Binding-site contacts:
Ligand atom O6 contacts residue GLU46 of chain 36.B at 3.8 Å.
Ligand atom C7 contacts residue ASN75 of chain 36.A at 2.8 Å.
Ligand atom C8 contacts residue PHE98 of chain 36.A at 3.6 Å (hydrophobic).
Ligand atom N2 contacts residue ASN75 of chain 36.A at 3.0 Å (h-bond).
Ligand atom O4 contacts residue NAG1 of chain 36.N at 1.6 Å.
Ligand atom O6 contacts residue THR48 of chain 36.B at 4.0 Å.
Ligand atom C2 contacts residue NAG1 of chain 36.N at 4.1 Å.
Ligand atom O6 contacts residue ASN75 of chain 36.A at 3.8 Å.
Ligand atom C6 contacts residue NAG1 of chain 36.N at 3.4 Å.
Ligand atom C4 contacts residue ASN75 of chain 36.A at 4.0 Å.
Ligand atom C3 contacts residue NAG1 of chain 36.N at 3.3 Å.
Ligand atom C6 contacts residue ASN75 of chain 36.A at 3.8 Å.
Ligand atom C1 contacts residue ASN75 of chain 36.A at 1.3 Å.
Ligand atom C2 contacts residue ASN75 of chain 36.A at 2.6 Å.
Ligand atom C3 contacts residue ASN75 of chain 36.A at 3.5 Å.
Ligand atom O7 contacts residue MET126 of chain 36.A at 3.1 Å.
Ligand atom O5 contacts residue ASN75 of chain 36.A at 2.1 Å (h-bond).
Ligand atom C5 contacts residue ASN75 of chain 36.A at 3.2 Å.
Ligand atom O3 contacts residue NAG1 of chain 36.N at 2.4 Å (h-bond).
Ligand atom O6 contacts residue NAG1 of chain 36.N at 4.1 Å.
Ligand atom C5 contacts residue NAG1 of chain 36.N at 3.7 Å.
Ligand atom C6 contacts residue THR48 of chain 36.B at 4.4 Å.
Ligand atom C6 contacts residue CYS45 of chain 36.B at 4.4 Å (hydrophobic).
Ligand atom C8 contacts residue ASN75 of chain 36.A at 3.0 Å.
Ligand atom C8 contacts residue MET126 of chain 36.A at 3.7 Å (hydrophobic).
Ligand atom O7 contacts residue ASN75 of chain 36.A at 3.2 Å (h-bond).
Ligand atom C7 contacts residue MET126 of chain 36.A at 3.8 Å (hydrophobic).
Ligand atom O6 contacts residue CYS45 of chain 36.B at 3.4 Å (h-bond).
Ligand atom O5 contacts residue THR48 of chain 36.B at 4.0 Å.
Ligand atom C4 contacts residue NAG1 of chain 36.N at 2.9 Å.

Sequence of chain 36.A:
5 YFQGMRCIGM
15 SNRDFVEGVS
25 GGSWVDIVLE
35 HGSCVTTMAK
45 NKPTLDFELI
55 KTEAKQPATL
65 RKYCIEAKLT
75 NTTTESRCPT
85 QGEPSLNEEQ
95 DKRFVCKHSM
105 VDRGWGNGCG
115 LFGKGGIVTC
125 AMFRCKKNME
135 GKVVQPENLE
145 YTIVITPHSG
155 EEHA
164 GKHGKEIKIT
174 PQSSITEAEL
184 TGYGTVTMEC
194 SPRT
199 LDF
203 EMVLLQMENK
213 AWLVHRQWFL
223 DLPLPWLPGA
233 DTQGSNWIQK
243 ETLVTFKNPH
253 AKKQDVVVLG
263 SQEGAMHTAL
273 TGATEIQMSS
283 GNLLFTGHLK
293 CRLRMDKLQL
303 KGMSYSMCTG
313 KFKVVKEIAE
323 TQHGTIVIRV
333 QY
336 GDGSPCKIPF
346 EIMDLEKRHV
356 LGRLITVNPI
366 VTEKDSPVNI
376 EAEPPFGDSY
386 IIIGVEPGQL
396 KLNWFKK

Sequence of chain 36.B:
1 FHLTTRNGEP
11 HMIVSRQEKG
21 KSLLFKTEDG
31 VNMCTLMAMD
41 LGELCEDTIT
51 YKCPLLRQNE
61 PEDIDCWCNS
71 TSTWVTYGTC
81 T

The small molecule below binds the protein below.
Small molecule (SMILES): CC(=O)N[C@@H]1[C@@H](O)[C@H](O)[C@@H](CO)O[C@H]1O